Sequence of chain 19.B:
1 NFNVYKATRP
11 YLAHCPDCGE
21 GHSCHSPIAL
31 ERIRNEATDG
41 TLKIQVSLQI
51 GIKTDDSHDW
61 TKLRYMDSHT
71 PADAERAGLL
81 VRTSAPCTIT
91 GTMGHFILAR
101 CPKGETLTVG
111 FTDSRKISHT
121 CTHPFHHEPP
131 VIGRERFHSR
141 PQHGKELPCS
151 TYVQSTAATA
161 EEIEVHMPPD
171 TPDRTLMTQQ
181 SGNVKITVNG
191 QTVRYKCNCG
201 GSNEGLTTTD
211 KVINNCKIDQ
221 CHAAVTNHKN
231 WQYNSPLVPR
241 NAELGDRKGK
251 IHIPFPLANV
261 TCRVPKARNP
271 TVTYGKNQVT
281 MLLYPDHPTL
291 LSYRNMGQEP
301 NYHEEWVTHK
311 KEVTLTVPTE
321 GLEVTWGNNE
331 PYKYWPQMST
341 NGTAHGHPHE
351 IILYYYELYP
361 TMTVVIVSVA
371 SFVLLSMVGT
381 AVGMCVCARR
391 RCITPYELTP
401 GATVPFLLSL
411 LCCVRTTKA

Binding-site contacts:
Ligand atom C1 contacts residue ASN259 of chain 19.B at 1.4 Å.
Ligand atom O5 contacts residue ASN259 of chain 19.B at 2.4 Å (h-bond).
Ligand atom C5 contacts residue ASN259 of chain 19.B at 3.7 Å.
Ligand atom O6 contacts residue PHE118 of chain 19.A at 3.9 Å.
Ligand atom C2 contacts residue ASN259 of chain 19.B at 2.4 Å.
Ligand atom O5 contacts residue THR116 of chain 19.A at 2.6 Å (h-bond).
Ligand atom O7 contacts residue ASN259 of chain 19.B at 3.0 Å (h-bond).
Ligand atom C4 contacts residue ASN259 of chain 19.B at 4.2 Å.
Ligand atom C7 contacts residue ASN259 of chain 19.B at 3.1 Å.
Ligand atom C8 contacts residue ASN259 of chain 19.B at 4.1 Å.
Ligand atom C6 contacts residue THR116 of chain 19.A at 3.5 Å.
Ligand atom C5 contacts residue THR116 of chain 19.A at 3.5 Å.
Ligand atom O6 contacts residue LYS115 of chain 19.A at 4.4 Å.
Ligand atom C1 contacts residue THR116 of chain 19.A at 3.3 Å.
Ligand atom C6 contacts residue PHE118 of chain 19.A at 4.4 Å (hydrophobic).
Ligand atom C3 contacts residue ASN259 of chain 19.B at 3.8 Å.
Ligand atom N2 contacts residue ASN259 of chain 19.B at 2.9 Å (h-bond).
Ligand atom C6 contacts residue LYS115 of chain 19.A at 3.9 Å.

This small molecule binds to this protein.
Small molecule (SMILES): CC(=O)N[C@@H]1[C@@H](O)[C@H](O)[C@@H](CO)O[C@H]1O

Sequence of chain 19.A:
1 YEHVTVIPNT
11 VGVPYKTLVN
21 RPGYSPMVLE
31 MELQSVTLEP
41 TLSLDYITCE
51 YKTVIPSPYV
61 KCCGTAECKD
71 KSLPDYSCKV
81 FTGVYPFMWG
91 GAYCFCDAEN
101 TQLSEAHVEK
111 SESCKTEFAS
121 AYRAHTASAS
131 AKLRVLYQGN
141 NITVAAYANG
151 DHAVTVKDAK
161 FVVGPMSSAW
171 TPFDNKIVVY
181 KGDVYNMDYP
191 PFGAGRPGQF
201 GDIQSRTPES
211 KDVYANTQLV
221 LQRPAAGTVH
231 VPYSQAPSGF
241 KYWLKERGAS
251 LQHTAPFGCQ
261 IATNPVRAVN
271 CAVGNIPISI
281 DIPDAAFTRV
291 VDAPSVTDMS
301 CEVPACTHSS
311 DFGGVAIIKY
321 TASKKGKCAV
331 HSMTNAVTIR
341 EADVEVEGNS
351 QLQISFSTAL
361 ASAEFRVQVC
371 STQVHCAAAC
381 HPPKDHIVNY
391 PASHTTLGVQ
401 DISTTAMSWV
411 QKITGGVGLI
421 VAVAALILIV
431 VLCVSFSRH